A small-molecule ligand and the protein it binds are described below.
Small molecule (SMILES): Nc1ccn([C@@H]2O[C@H](CO[P](=O)(O)O[C@H]3[C@@H](O)[C@H](n4cnc5c(N)ncnc54)O[C@@H]3CO[P](=O)(O)O[C@H]3[C@@H](O)[C@H](n4cnc5c(N)ncnc54)O[C@@H]3CO[P](=O)(O)O[C@H]3[C@@H](O)[C@H](n4ccc(=O)[nH]c4=O)O[C@@H]3CO[P](=O)(O)O[C@H]3[C@@H](O)[C@H](n4ccc(N)nc4=O)O[C@@H]3CO[P](=O)(O)O[C@H]3[C@@H](O)[C@H](n4cnc5c(N)ncnc54)O[C@@H]3CO[P](=O)(O)O[C@H]3[C@@H](O)[C@H](n4ccc(=O)[nH]c4=O)O[C@@H]3COP(=O)(O)O)[C@@H](OP(=O)(O)O)[C@H]2O)c(=O)n1

Sequence of chain 8.A:
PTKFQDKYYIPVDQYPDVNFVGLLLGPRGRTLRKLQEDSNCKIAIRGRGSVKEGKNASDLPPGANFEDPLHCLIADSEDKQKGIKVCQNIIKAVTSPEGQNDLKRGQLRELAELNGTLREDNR

Binding-site contacts:
Ligand atom C2' contacts residue LEU114 of chain 4.A at 3.4 Å (hydrophobic).
Ligand atom O4' contacts residue LEU27 of chain 4.A at 3.3 Å.
Ligand atom C2 contacts residue LYS54 of chain 4.A at 3.4 Å.
Ligand atom N6 contacts residue ARG125 of chain 4.A at 2.8 Å (salt-bridge).
Ligand atom O2' contacts residue ARG35 of chain 4.A at 2.6 Å (salt-bridge).
Ligand atom N9 contacts residue LEU27 of chain 4.A at 3.4 Å.
Ligand atom C2 contacts residue LEU34 of chain 4.A at 3.3 Å (hydrophobic).
Ligand atom O4' contacts residue LEU117 of chain 4.A at 3.4 Å.
Ligand atom C5 contacts residue GLY105 of chain 4.A at 3.3 Å.
Ligand atom N3 contacts residue GLN113 of chain 4.A at 2.8 Å (h-bond).
Ligand atom O2 contacts residue LYS110 of chain 4.A at 2.8 Å (salt-bridge).
Ligand atom OP1 contacts residue ARG30 of chain 4.A at 2.7 Å (salt-bridge).
Ligand atom O4 contacts residue ASN107 of chain 4.A at 2.5 Å (h-bond).
Ligand atom OP2 contacts residue LYS57 of chain 4.A at 3.2 Å (salt-bridge).
Ligand atom N7 contacts residue ARG125 of chain 4.A at 3.2 Å (salt-bridge).
Ligand atom O4 contacts residue GLN106 of chain 4.A at 3.2 Å (h-bond).
Ligand atom C4 contacts residue LEU27 of chain 4.A at 3.5 Å (hydrophobic).
Ligand atom O2 contacts residue LYS110 of chain 4.A at 3.4 Å.
Ligand atom O2 contacts residue GLN113 of chain 4.A at 3.4 Å.
Ligand atom O2 contacts residue GLY28 of chain 4.A at 3.2 Å.
Ligand atom OP2 contacts residue LYS44 of chain 4.A at 3.1 Å.
Ligand atom O2' contacts residue LEU114 of chain 4.A at 2.7 Å (h-bond).
Ligand atom O2 contacts residue ARG48 of chain 4.A at 2.9 Å (salt-bridge).
Ligand atom O5' contacts residue ARG125 of chain 4.A at 3.1 Å (salt-bridge).
Ligand atom O4 contacts residue GLY105 of chain 4.A at 3.2 Å.
Ligand atom N1 contacts residue ILE47 of chain 4.A at 2.9 Å (h-bond).
Ligand atom O4' contacts residue GLY31 of chain 4.A at 3.4 Å.
Ligand atom C5' contacts residue LEU117 of chain 4.A at 3.5 Å (hydrophobic).
Ligand atom N3 contacts residue LEU34 of chain 4.A at 3.3 Å.
Ligand atom O4 contacts residue LYS110 of chain 4.A at 3.3 Å.
Ligand atom O2 contacts residue PRO29 of chain 4.A at 3.4 Å (h-bond).
Ligand atom N3 contacts residue GLY24 of chain 4.A at 3.2 Å (h-bond).
Ligand atom O2' contacts residue PRO63 of chain 4.A at 3.3 Å.
Ligand atom N3 contacts residue ARG48 of chain 4.A at 3.2 Å (salt-bridge).
Ligand atom C2 contacts residue GLY24 of chain 4.A at 3.2 Å.
Ligand atom N3 contacts residue LEU114 of chain 4.A at 3.4 Å (h-bond).
Ligand atom O4' contacts residue ARG125 of chain 4.A at 3.0 Å (salt-bridge).
Ligand atom N6 contacts residue ILE47 of chain 4.A at 3.0 Å (h-bond).
Ligand atom O3' contacts residue ARG35 of chain 4.A at 3.2 Å (salt-bridge).
Ligand atom O2' contacts residue GLY28 of chain 4.A at 3.0 Å (h-bond).

Sequence of chain 4.A:
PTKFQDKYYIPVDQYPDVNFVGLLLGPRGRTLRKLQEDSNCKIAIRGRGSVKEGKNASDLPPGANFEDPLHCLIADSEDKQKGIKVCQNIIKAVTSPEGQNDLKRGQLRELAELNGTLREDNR